Sequence of chain 1.A:
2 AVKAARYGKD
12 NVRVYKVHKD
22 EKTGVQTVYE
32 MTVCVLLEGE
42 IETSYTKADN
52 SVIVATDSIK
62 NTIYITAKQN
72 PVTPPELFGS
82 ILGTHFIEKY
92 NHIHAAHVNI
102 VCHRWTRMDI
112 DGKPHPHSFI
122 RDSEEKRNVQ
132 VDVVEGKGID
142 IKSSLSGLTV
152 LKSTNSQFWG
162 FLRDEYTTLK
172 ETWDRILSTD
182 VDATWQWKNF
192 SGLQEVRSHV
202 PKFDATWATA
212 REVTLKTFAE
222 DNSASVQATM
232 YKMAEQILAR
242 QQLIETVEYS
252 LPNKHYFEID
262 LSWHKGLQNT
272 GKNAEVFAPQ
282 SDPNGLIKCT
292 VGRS

Sequence of chain 1.B:
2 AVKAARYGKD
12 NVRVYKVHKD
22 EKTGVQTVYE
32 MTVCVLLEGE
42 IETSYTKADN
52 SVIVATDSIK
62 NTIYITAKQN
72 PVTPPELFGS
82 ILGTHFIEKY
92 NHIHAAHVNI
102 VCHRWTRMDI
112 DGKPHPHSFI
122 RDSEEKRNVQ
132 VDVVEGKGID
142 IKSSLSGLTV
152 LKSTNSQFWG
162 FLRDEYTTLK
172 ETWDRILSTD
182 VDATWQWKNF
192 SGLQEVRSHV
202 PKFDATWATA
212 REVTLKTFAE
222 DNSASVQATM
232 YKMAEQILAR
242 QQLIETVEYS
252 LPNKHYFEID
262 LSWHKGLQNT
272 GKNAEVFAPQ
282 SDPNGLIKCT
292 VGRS

Binding-site contacts:
Ligand atom N2 contacts residue ASN254 of chain 1.B at 4.3 Å.
Ligand atom O6 contacts residue THR57 of chain 1.A at 3.7 Å.
Ligand atom C2 contacts residue VAL227 of chain 1.B at 4.1 Å (hydrophobic).
Ligand atom C8 contacts residue LEU170 of chain 1.B at 3.9 Å (hydrophobic).
Ligand atom C4 contacts residue ARG176 of chain 1.B at 4.1 Å.
Ligand atom N3 contacts residue PHE159 of chain 1.B at 3.8 Å.
Ligand atom O6 contacts residue GLN228 of chain 1.B at 3.3 Å (h-bond).
Ligand atom O6 contacts residue PHE159 of chain 1.B at 4.2 Å.
Ligand atom N2 contacts residue ARG176 of chain 1.B at 3.2 Å (salt-bridge).
Ligand atom C6 contacts residue PHE159 of chain 1.B at 3.6 Å (hydrophobic).
Ligand atom C8 contacts residue ASP58 of chain 1.A at 4.1 Å.
Ligand atom O6 contacts residue ILE54 of chain 1.A at 3.9 Å.
Ligand atom N3 contacts residue ASN254 of chain 1.B at 3.8 Å.
Ligand atom C6 contacts residue GLN228 of chain 1.B at 4.1 Å.
Ligand atom C2 contacts residue ARG176 of chain 1.B at 3.8 Å.
Ligand atom C8 contacts residue PHE159 of chain 1.B at 3.3 Å (hydrophobic).
Ligand atom C2 contacts residue PHE159 of chain 1.B at 3.9 Å (hydrophobic).
Ligand atom N7 contacts residue THR57 of chain 1.A at 2.9 Å (h-bond).
Ligand atom C8 contacts residue ALA56 of chain 1.A at 4.1 Å (hydrophobic).
Ligand atom C5 contacts residue PHE159 of chain 1.B at 3.3 Å (hydrophobic).
Ligand atom N9 contacts residue THR57 of chain 1.A at 4.2 Å.
Ligand atom N7 contacts residue ALA56 of chain 1.A at 3.7 Å.
Ligand atom N1 contacts residue GLN228 of chain 1.B at 3.6 Å (h-bond).
Ligand atom C4 contacts residue PHE159 of chain 1.B at 3.2 Å (hydrophobic).
Ligand atom O6 contacts residue TYR8 of chain 1.A at 4.0 Å.
Ligand atom C8 contacts residue THR57 of chain 1.A at 3.4 Å.
Ligand atom N9 contacts residue PHE159 of chain 1.B at 3.2 Å.
Ligand atom C4 contacts residue ASN254 of chain 1.B at 4.4 Å.
Ligand atom N9 contacts residue ARG176 of chain 1.B at 4.1 Å.
Ligand atom N2 contacts residue GLN228 of chain 1.B at 4.3 Å.
Ligand atom N1 contacts residue PHE159 of chain 1.B at 3.9 Å.
Ligand atom N7 contacts residue ASP58 of chain 1.A at 4.4 Å.
Ligand atom N3 contacts residue ARG176 of chain 1.B at 3.3 Å (salt-bridge).
Ligand atom C5 contacts residue THR57 of chain 1.A at 3.6 Å.
Ligand atom N9 contacts residue LEU170 of chain 1.B at 4.2 Å.
Ligand atom C6 contacts residue THR57 of chain 1.A at 3.9 Å.
Ligand atom N2 contacts residue PHE159 of chain 1.B at 4.4 Å.
Ligand atom C2 contacts residue ASN254 of chain 1.B at 4.2 Å.
Ligand atom N7 contacts residue PHE159 of chain 1.B at 3.5 Å.
Ligand atom N2 contacts residue VAL227 of chain 1.B at 3.0 Å.

A small-molecule ligand and the protein it binds are described below.
Small molecule (SMILES): Nc1nc2[nH]cnc2c(=O)[nH]1